Sequence of chain 1.A:
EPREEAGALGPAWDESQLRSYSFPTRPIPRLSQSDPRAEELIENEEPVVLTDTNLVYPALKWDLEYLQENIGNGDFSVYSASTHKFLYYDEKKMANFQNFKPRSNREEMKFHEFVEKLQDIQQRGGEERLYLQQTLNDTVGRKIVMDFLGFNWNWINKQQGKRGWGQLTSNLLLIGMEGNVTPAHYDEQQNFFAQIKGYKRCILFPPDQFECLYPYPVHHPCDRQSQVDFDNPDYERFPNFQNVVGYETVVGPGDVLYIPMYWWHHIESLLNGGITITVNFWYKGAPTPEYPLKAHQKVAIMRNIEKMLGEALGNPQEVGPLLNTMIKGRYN

Binding-site contacts:
Ligand atom O3 contacts residue LEU188 of chain 1.A at 3.6 Å.
Ligand atom C2 contacts residue HIS279 of chain 1.A at 3.6 Å.
Ligand atom O1 contacts residue ASP201 of chain 1.A at 2.4 Å (salt-bridge).
Ligand atom C2 contacts residue FE21 of chain 1.B at 2.8 Å.
Ligand atom C3 contacts residue PHE207 of chain 1.A at 3.8 Å (hydrophobic).
Ligand atom C1 contacts residue ASN205 of chain 1.A at 3.5 Å.
Ligand atom O5 contacts residue HIS279 of chain 1.A at 3.1 Å (h-bond).
Ligand atom O2 contacts residue ASN205 of chain 1.A at 2.9 Å (h-bond).
Ligand atom O1 contacts residue HIS199 of chain 1.A at 3.8 Å.
Ligand atom C4 contacts residue LEU188 of chain 1.A at 3.7 Å (hydrophobic).
Ligand atom O4 contacts residue ILE281 of chain 1.A at 3.7 Å.
Ligand atom O1 contacts residue TRP296 of chain 1.A at 3.7 Å.
Ligand atom O3 contacts residue TYR145 of chain 1.A at 3.3 Å (h-bond).
Ligand atom O5 contacts residue FE21 of chain 1.B at 2.2 Å.
Ligand atom C5 contacts residue THR196 of chain 1.A at 3.4 Å.
Ligand atom C5 contacts residue ILE281 of chain 1.A at 3.7 Å (hydrophobic).
Ligand atom C5 contacts residue LEU188 of chain 1.A at 3.5 Å (hydrophobic).
Ligand atom O2 contacts residue FE21 of chain 1.B at 3.8 Å.
Ligand atom C5 contacts residue TYR145 of chain 1.A at 3.2 Å (hydrophobic).
Ligand atom O4 contacts residue TYR145 of chain 1.A at 2.4 Å (h-bond).
Ligand atom C4 contacts residue THR196 of chain 1.A at 3.6 Å.
Ligand atom O4 contacts residue LEU188 of chain 1.A at 4.0 Å.
Ligand atom O5 contacts residue HIS199 of chain 1.A at 2.9 Å.
Ligand atom C5 contacts residue LYS214 of chain 1.A at 3.2 Å.
Ligand atom O4 contacts residue THR196 of chain 1.A at 2.5 Å (h-bond).
Ligand atom C1 contacts residue ASN294 of chain 1.A at 3.9 Å.
Ligand atom O2 contacts residue TRP296 of chain 1.A at 3.8 Å.
Ligand atom O1 contacts residue FE21 of chain 1.B at 1.8 Å.
Ligand atom O3 contacts residue PHE207 of chain 1.A at 3.5 Å.
Ligand atom O4 contacts residue LYS214 of chain 1.A at 3.4 Å (salt-bridge).
Ligand atom O3 contacts residue LYS214 of chain 1.A at 2.3 Å (salt-bridge).
Ligand atom O2 contacts residue ASN294 of chain 1.A at 2.9 Å (h-bond).
Ligand atom C3 contacts residue ILE281 of chain 1.A at 3.8 Å (hydrophobic).
Ligand atom C1 contacts residue ASP201 of chain 1.A at 3.6 Å.
Ligand atom O1 contacts residue HIS279 of chain 1.A at 2.8 Å (h-bond).
Ligand atom O3 contacts residue ILE281 of chain 1.A at 3.5 Å.
Ligand atom O1 contacts residue ASN205 of chain 1.A at 3.6 Å (h-bond).
Ligand atom C1 contacts residue HIS279 of chain 1.A at 3.5 Å.
Ligand atom C3 contacts residue LEU188 of chain 1.A at 4.0 Å (hydrophobic).
Ligand atom C1 contacts residue FE21 of chain 1.B at 2.6 Å.

This protein binds this small molecule.
Small molecule (SMILES): O=C(O)CCC(=O)C(=O)O